Sequence of chain 1.A:
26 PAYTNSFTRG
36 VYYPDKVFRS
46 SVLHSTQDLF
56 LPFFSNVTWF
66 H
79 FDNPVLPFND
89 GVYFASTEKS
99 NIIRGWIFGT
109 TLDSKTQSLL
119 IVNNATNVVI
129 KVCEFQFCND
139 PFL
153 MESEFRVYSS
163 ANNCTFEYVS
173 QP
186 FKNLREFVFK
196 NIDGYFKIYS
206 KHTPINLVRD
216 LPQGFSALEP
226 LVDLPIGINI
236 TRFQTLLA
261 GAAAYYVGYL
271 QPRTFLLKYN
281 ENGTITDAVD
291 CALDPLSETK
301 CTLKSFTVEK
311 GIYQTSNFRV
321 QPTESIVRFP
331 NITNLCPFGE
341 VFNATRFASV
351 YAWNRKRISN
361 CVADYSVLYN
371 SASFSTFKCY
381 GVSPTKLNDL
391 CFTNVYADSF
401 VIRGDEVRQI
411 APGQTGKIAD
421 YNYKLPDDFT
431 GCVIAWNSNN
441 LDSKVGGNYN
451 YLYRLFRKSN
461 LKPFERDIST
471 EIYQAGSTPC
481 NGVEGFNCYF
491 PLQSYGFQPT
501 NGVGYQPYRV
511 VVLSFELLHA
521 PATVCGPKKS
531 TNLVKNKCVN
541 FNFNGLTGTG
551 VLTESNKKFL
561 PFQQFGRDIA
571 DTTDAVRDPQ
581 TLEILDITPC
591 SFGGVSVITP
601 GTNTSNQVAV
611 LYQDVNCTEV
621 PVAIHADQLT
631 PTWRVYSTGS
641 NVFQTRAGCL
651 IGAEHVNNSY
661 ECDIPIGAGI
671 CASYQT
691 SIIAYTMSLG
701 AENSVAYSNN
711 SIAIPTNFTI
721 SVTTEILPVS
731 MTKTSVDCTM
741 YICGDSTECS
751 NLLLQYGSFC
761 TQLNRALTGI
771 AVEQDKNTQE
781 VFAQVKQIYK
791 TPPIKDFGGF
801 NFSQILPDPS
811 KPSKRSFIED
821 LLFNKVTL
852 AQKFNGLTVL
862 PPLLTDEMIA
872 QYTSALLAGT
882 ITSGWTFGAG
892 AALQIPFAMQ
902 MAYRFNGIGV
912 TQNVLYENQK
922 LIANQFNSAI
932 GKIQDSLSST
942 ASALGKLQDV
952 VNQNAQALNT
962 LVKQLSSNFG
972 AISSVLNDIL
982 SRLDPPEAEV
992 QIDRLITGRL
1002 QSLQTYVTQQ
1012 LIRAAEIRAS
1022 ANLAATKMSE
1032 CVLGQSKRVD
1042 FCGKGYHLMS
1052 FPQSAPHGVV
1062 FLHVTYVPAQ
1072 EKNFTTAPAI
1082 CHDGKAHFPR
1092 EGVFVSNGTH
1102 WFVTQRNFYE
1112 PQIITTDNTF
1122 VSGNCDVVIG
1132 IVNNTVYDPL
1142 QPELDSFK

Binding-site contacts:
Ligand atom O6 contacts residue ASN801 of chain 1.A at 4.5 Å.
Ligand atom C4 contacts residue ASN801 of chain 1.A at 4.2 Å.
Ligand atom C6 contacts residue ASN801 of chain 1.A at 4.4 Å.
Ligand atom C7 contacts residue ASN801 of chain 1.A at 4.3 Å.
Ligand atom C3 contacts residue ASN801 of chain 1.A at 3.9 Å.
Ligand atom C6 contacts residue GLN804 of chain 1.A at 4.2 Å.
Ligand atom C5 contacts residue ASN801 of chain 1.A at 3.5 Å.
Ligand atom O5 contacts residue SER803 of chain 1.A at 4.3 Å.
Ligand atom C2 contacts residue ASN801 of chain 1.A at 2.6 Å.
Ligand atom N2 contacts residue ASN801 of chain 1.A at 3.2 Å (h-bond).
Ligand atom O6 contacts residue GLN804 of chain 1.A at 4.4 Å.
Ligand atom O5 contacts residue ASN801 of chain 1.A at 2.1 Å (h-bond).
Ligand atom C1 contacts residue SER803 of chain 1.A at 4.0 Å.
Ligand atom C1 contacts residue ASN801 of chain 1.A at 1.4 Å.

This protein binds this small molecule.
Small molecule (SMILES): CC(=O)N[C@H]1[C@H](O[C@H]2[C@H](O)[C@@H](NC(C)=O)CO[C@@H]2CO)O[C@H](CO)[C@@H](O)[C@@H]1O